Sequence of chain 1.A:
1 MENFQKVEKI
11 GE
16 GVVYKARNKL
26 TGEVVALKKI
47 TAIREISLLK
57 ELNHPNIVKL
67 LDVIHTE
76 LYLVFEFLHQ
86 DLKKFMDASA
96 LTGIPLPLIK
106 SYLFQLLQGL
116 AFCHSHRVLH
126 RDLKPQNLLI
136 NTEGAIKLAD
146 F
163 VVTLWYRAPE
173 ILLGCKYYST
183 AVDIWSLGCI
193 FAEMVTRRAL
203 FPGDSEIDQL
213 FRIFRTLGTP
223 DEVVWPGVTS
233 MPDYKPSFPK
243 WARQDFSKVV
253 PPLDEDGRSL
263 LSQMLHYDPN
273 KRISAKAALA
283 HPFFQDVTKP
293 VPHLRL

Binding-site contacts:
Ligand atom C1 contacts residue LEU134 of chain 1.A at 3.7 Å (hydrophobic).
Ligand atom C11 contacts residue ILE10 of chain 1.A at 3.7 Å (hydrophobic).
Ligand atom C11 contacts residue LEU83 of chain 1.A at 2.8 Å (hydrophobic).
Ligand atom C5 contacts residue GLU81 of chain 1.A at 3.0 Å.
Ligand atom O34 contacts residue ILE10 of chain 1.A at 3.6 Å.
Ligand atom C6 contacts residue ALA31 of chain 1.A at 3.8 Å (hydrophobic).
Ligand atom C13 contacts residue ILE10 of chain 1.A at 3.6 Å (hydrophobic).
Ligand atom C25 contacts residue VAL18 of chain 1.A at 3.7 Å (hydrophobic).
Ligand atom C6 contacts residue PHE80 of chain 1.A at 3.7 Å (hydrophobic).
Ligand atom F39 contacts residue GLN131 of chain 1.A at 3.8 Å.
Ligand atom C5 contacts residue LEU134 of chain 1.A at 3.6 Å (hydrophobic).
Ligand atom O33 contacts residue ASP145 of chain 1.A at 3.6 Å (salt-bridge).
Ligand atom F36 contacts residue LYS33 of chain 1.A at 3.0 Å.
Ligand atom C4 contacts residue ALA31 of chain 1.A at 3.5 Å (hydrophobic).
Ligand atom C15 contacts residue ILE10 of chain 1.A at 3.8 Å (hydrophobic).
Ligand atom C4 contacts residue LEU134 of chain 1.A at 3.6 Å (hydrophobic).
Ligand atom O33 contacts residue PHE80 of chain 1.A at 3.5 Å.
Ligand atom F36 contacts residue VAL18 of chain 1.A at 3.4 Å.
Ligand atom O33 contacts residue ALA144 of chain 1.A at 3.8 Å.
Ligand atom N12 contacts residue LEU83 of chain 1.A at 2.9 Å (h-bond).
Ligand atom C27 contacts residue ASP145 of chain 1.A at 3.1 Å.
Ligand atom N12 contacts residue PHE82 of chain 1.A at 3.5 Å.
Ligand atom F39 contacts residue ASN132 of chain 1.A at 3.8 Å.
Ligand atom C18 contacts residue GLN131 of chain 1.A at 3.3 Å.
Ligand atom C29 contacts residue ASP145 of chain 1.A at 3.5 Å.
Ligand atom C6 contacts residue LEU134 of chain 1.A at 3.6 Å (hydrophobic).
Ligand atom C26 contacts residue VAL18 of chain 1.A at 3.7 Å (hydrophobic).
Ligand atom N35 contacts residue ILE10 of chain 1.A at 3.7 Å.
Ligand atom N35 contacts residue LEU83 of chain 1.A at 2.2 Å (h-bond).
Ligand atom C2 contacts residue LEU134 of chain 1.A at 3.7 Å (hydrophobic).
Ligand atom N3 contacts residue LEU134 of chain 1.A at 3.6 Å.
Ligand atom C10 contacts residue ILE10 of chain 1.A at 3.6 Å (hydrophobic).
Ligand atom C24 contacts residue ASP145 of chain 1.A at 3.7 Å.
Ligand atom C26 contacts residue ASP145 of chain 1.A at 3.4 Å.
Ligand atom N35 contacts residue PHE82 of chain 1.A at 3.1 Å.
Ligand atom F39 contacts residue ALA144 of chain 1.A at 3.1 Å.
Ligand atom C28 contacts residue ASP145 of chain 1.A at 3.6 Å.
Ligand atom C26 contacts residue LYS33 of chain 1.A at 3.6 Å.
Ligand atom C5 contacts residue ALA31 of chain 1.A at 3.2 Å (hydrophobic).
Ligand atom C28 contacts residue ASN132 of chain 1.A at 3.1 Å.

A small-molecule ligand and the protein it binds are described below.
Small molecule (SMILES): Nc1nc2ccc(C(=O)c3c(F)cccc3F)cn2c1C(=O)c1ccccc1